Sequence of chain 1.B:
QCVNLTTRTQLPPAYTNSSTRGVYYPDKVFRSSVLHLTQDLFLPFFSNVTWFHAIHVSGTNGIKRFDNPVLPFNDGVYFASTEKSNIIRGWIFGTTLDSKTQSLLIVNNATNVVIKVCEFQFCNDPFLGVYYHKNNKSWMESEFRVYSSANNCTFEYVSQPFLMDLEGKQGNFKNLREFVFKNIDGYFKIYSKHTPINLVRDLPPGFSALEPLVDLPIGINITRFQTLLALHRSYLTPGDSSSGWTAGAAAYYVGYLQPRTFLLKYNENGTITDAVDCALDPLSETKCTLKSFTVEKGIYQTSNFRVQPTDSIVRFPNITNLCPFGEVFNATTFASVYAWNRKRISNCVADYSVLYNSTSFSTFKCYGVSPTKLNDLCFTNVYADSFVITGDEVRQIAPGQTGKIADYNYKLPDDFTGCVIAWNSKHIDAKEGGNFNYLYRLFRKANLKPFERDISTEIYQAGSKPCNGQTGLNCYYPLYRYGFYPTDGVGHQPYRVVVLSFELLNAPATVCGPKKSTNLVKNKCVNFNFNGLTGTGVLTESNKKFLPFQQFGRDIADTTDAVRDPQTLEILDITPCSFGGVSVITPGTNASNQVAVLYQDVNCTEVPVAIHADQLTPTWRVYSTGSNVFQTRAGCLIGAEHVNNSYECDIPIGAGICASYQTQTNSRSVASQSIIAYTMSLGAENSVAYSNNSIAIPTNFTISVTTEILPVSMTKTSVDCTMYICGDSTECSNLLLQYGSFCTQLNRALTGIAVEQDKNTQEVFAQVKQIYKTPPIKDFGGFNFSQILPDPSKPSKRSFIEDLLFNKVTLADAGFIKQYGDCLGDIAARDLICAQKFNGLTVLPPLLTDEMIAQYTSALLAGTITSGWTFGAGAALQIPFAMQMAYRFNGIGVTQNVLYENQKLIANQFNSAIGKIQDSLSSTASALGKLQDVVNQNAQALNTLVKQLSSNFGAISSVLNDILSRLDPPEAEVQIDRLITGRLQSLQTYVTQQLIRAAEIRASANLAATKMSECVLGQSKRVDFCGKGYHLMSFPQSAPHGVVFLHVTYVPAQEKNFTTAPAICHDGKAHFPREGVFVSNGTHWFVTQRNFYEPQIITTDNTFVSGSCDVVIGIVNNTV

This protein binds this small molecule.
Small molecule (SMILES): CC(=O)N[C@@H]1[C@@H](O)[C@H](O)[C@@H](CO)O[C@H]1O

Binding-site contacts:
Ligand atom C6 contacts residue THR618 of chain 1.B at 4.4 Å.
Ligand atom C1 contacts residue THR618 of chain 1.B at 4.2 Å.
Ligand atom N2 contacts residue ASN616 of chain 1.B at 2.9 Å (h-bond).
Ligand atom C3 contacts residue ASN616 of chain 1.B at 3.8 Å.
Ligand atom C5 contacts residue THR618 of chain 1.B at 4.5 Å.
Ligand atom C2 contacts residue ASN616 of chain 1.B at 2.5 Å.
Ligand atom C8 contacts residue ASN616 of chain 1.B at 4.3 Å.
Ligand atom C7 contacts residue ASN616 of chain 1.B at 3.0 Å.
Ligand atom C5 contacts residue ASN616 of chain 1.B at 3.6 Å.
Ligand atom O5 contacts residue THR618 of chain 1.B at 3.7 Å.
Ligand atom O6 contacts residue THR618 of chain 1.B at 4.3 Å.
Ligand atom O5 contacts residue ASN616 of chain 1.B at 2.3 Å (h-bond).
Ligand atom C1 contacts residue ASN616 of chain 1.B at 1.4 Å.
Ligand atom O7 contacts residue ASN616 of chain 1.B at 2.8 Å (h-bond).
Ligand atom C4 contacts residue ASN616 of chain 1.B at 4.2 Å.